Sequence of chain 1.B:
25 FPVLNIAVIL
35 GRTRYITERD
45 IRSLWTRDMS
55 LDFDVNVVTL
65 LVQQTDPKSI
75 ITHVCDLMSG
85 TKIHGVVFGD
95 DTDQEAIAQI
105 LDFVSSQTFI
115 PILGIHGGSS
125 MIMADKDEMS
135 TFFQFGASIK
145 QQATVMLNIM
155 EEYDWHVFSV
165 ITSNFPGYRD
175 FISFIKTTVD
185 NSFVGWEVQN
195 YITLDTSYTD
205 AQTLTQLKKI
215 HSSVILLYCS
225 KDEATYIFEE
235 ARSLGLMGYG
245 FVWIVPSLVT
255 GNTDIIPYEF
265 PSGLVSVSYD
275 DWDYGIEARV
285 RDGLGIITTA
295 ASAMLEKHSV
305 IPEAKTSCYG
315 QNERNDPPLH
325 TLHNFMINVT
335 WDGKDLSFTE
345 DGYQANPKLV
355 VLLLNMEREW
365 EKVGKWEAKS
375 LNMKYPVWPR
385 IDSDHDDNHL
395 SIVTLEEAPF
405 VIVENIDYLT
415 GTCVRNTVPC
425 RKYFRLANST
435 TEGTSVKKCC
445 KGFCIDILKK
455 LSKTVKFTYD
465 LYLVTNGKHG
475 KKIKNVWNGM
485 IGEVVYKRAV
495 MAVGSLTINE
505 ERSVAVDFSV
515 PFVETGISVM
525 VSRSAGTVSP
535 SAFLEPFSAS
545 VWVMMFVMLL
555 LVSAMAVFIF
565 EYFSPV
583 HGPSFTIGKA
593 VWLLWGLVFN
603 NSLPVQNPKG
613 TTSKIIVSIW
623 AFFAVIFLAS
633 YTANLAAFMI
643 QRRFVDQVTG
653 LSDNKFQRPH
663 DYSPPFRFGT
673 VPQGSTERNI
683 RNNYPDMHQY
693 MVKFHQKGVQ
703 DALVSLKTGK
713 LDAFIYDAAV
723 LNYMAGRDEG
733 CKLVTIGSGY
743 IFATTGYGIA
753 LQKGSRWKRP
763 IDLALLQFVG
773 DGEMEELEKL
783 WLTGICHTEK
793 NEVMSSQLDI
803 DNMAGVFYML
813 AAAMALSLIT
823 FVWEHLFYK

A small-molecule ligand and the protein it binds are described below.
Small molecule (SMILES): C[C@]12N[C@H](Cc3ccccc31)c1ccccc12

Sequence of chain 1.C:
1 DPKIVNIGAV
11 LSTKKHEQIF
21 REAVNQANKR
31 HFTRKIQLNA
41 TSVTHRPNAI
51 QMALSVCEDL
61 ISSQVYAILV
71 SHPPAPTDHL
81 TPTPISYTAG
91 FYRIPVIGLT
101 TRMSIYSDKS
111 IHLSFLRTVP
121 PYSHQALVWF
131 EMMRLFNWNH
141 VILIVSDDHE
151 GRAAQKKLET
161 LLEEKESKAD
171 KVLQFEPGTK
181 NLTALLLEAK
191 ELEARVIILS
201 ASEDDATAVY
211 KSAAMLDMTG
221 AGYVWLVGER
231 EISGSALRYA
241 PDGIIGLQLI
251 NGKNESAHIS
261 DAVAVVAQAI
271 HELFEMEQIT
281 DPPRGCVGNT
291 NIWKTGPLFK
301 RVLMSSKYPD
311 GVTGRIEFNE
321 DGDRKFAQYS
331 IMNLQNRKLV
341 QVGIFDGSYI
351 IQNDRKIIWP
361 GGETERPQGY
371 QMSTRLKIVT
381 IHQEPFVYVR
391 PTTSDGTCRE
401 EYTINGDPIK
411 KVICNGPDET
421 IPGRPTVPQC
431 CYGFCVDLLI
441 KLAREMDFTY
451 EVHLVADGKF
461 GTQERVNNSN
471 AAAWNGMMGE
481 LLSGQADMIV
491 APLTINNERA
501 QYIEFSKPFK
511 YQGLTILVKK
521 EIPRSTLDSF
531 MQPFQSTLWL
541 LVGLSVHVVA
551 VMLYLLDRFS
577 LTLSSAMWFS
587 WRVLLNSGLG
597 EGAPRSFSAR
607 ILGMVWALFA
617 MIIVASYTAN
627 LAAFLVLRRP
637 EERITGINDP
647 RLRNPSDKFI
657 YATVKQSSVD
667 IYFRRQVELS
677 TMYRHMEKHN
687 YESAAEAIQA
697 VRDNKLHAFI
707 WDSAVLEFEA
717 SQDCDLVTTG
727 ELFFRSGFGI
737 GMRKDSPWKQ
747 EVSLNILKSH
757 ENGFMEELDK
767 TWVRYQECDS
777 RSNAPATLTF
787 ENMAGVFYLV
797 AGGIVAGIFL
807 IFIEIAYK

Sequence of chain 1.D:
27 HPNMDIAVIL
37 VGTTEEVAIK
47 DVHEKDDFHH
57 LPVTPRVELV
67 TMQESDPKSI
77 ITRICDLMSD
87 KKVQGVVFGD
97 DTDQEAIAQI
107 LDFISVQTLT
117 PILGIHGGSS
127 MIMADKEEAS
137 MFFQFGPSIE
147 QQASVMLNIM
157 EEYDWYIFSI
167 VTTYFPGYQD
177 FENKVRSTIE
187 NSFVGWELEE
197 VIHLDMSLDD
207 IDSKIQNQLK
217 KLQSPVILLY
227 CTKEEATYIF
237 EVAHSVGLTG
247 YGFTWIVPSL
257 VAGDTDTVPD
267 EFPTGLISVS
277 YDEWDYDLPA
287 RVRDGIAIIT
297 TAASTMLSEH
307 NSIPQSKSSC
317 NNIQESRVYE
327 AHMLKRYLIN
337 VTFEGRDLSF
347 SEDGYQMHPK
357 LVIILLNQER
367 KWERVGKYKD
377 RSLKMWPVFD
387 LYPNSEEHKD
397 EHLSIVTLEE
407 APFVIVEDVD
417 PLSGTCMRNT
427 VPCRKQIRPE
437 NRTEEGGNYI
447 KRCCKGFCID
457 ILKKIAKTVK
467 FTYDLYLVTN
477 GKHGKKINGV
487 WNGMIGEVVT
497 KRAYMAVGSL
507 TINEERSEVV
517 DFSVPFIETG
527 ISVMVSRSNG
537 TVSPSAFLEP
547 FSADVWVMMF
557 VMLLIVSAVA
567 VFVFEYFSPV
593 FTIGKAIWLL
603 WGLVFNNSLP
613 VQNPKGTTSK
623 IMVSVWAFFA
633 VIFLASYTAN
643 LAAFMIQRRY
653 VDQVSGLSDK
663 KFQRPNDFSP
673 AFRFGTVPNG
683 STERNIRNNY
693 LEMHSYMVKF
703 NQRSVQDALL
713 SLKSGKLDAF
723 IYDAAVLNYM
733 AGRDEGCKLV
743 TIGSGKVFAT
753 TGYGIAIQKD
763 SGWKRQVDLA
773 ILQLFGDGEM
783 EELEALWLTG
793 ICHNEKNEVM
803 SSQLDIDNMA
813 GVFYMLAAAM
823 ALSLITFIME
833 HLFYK

Binding-site contacts:
Ligand atom C15 contacts residue ALA631 of chain 1.B at 4.0 Å (hydrophobic).
Ligand atom C12 contacts residue THR624 of chain 1.C at 3.8 Å.
Ligand atom C8 contacts residue LEU636 of chain 1.D at 4.4 Å (hydrophobic).
Ligand atom C14 contacts residue LEU627 of chain 1.C at 2.8 Å (hydrophobic).
Ligand atom C2 contacts residue THR624 of chain 1.C at 4.5 Å.
Ligand atom C12 contacts residue LEU636 of chain 1.D at 3.6 Å (hydrophobic).
Ligand atom C11 contacts residue LEU630 of chain 1.B at 4.0 Å (hydrophobic).
Ligand atom C5 contacts residue LEU627 of chain 1.C at 4.3 Å (hydrophobic).
Ligand atom C8 contacts residue THR624 of chain 1.C at 3.3 Å.
Ligand atom C15 contacts residue LEU630 of chain 1.B at 2.9 Å (hydrophobic).
Ligand atom C14 contacts residue LEU630 of chain 1.B at 3.0 Å (hydrophobic).
Ligand atom C14 contacts residue THR634 of chain 1.B at 4.0 Å.
Ligand atom C10 contacts residue LEU627 of chain 1.C at 3.4 Å (hydrophobic).
Ligand atom C6 contacts residue THR634 of chain 1.B at 4.2 Å.
Ligand atom C12 contacts residue THR640 of chain 1.D at 3.5 Å.
Ligand atom C10 contacts residue LEU630 of chain 1.B at 3.8 Å (hydrophobic).
Ligand atom C13 contacts residue THR640 of chain 1.D at 4.0 Å.
Ligand atom C11 contacts residue LEU627 of chain 1.C at 4.4 Å (hydrophobic).
Ligand atom C15 contacts residue LEU627 of chain 1.C at 3.5 Å (hydrophobic).
Ligand atom C14 contacts residue ALA631 of chain 1.B at 3.7 Å (hydrophobic).
Ligand atom C11 contacts residue THR634 of chain 1.B at 3.0 Å.
Ligand atom C13 contacts residue LEU636 of chain 1.D at 3.5 Å (hydrophobic).
Ligand atom C15 contacts residue THR634 of chain 1.B at 2.9 Å.
Ligand atom C13 contacts residue ALA637 of chain 1.D at 3.8 Å (hydrophobic).
Ligand atom C9 contacts residue ALA637 of chain 1.D at 4.5 Å (hydrophobic).
Ligand atom C9 contacts residue LEU636 of chain 1.D at 4.4 Å (hydrophobic).